Binding-site contacts:
Ligand atom PA contacts residue THR1063 of chain 1.A at 3.4 Å.
Ligand atom N1 contacts residue ILE1030 of chain 1.A at 3.0 Å (h-bond).
Ligand atom PB contacts residue THR1063 of chain 1.A at 3.8 Å.
Ligand atom N6 contacts residue ILE1208 of chain 1.A at 3.1 Å.
Ligand atom O3' contacts residue ARG1258 of chain 1.A at 3.3 Å.
Ligand atom O2A contacts residue GLY1061 of chain 1.A at 2.7 Å (h-bond).
Ligand atom N3B contacts residue PRO1058 of chain 1.A at 3.5 Å.
Ligand atom O2B contacts residue LYS1062 of chain 1.A at 3.1 Å (salt-bridge).
Ligand atom O1A contacts residue MET1064 of chain 1.A at 3.1 Å.
Ligand atom N3B contacts residue LYS1062 of chain 1.A at 3.3 Å (salt-bridge).
Ligand atom O5' contacts residue ARG1258 of chain 1.A at 3.8 Å.
Ligand atom O1G contacts residue ALA1545 of chain 1.A at 3.7 Å.
Ligand atom O3' contacts residue THR1261 of chain 1.A at 2.8 Å (h-bond).
Ligand atom O2' contacts residue THR1261 of chain 1.A at 2.6 Å (h-bond).
Ligand atom O2G contacts residue PRO1544 of chain 1.A at 3.4 Å.
Ligand atom O3' contacts residue ARG1549 of chain 1.A at 3.2 Å (salt-bridge).
Ligand atom PB contacts residue ARG1258 of chain 1.A at 3.7 Å.
Ligand atom O2A contacts residue LYS1062 of chain 1.A at 3.0 Å (salt-bridge).
Ligand atom O1B contacts residue THR1063 of chain 1.A at 3.1 Å.
Ligand atom C3' contacts residue THR1261 of chain 1.A at 3.7 Å.
Ligand atom N3B contacts residue GLY1059 of chain 1.A at 3.4 Å (h-bond).
Ligand atom PG contacts residue PRO1058 of chain 1.A at 3.8 Å.
Ligand atom O2G contacts residue PRO1058 of chain 1.A at 3.3 Å.
Ligand atom C6 contacts residue ILE1208 of chain 1.A at 3.7 Å (hydrophobic).
Ligand atom N3B contacts residue ARG1258 of chain 1.A at 3.8 Å.
Ligand atom O2B contacts residue THR1063 of chain 1.A at 3.0 Å (h-bond).
Ligand atom C2 contacts residue ILE1030 of chain 1.A at 3.8 Å (hydrophobic).
Ligand atom O3A contacts residue ARG1258 of chain 1.A at 2.8 Å (salt-bridge).
Ligand atom O1G contacts residue ARG1258 of chain 1.A at 2.7 Å (salt-bridge).
Ligand atom N6 contacts residue ILE1030 of chain 1.A at 2.9 Å (h-bond).
Ligand atom C5' contacts residue MET1064 of chain 1.A at 3.3 Å (hydrophobic).
Ligand atom O5' contacts residue GLY1059 of chain 1.A at 3.6 Å.
Ligand atom O3G contacts residue GLU1126 of chain 1.A at 2.7 Å (salt-bridge).
Ligand atom O3A contacts residue THR1063 of chain 1.A at 3.5 Å (h-bond).
Ligand atom O2G contacts residue ASN1174 of chain 1.A at 2.5 Å (h-bond).
Ligand atom C2' contacts residue THR1261 of chain 1.A at 3.5 Å.
Ligand atom N1 contacts residue VAL1029 of chain 1.A at 3.8 Å.
Ligand atom O1A contacts residue THR1063 of chain 1.A at 2.5 Å (h-bond).
Ligand atom N7 contacts residue ILE1208 of chain 1.A at 3.6 Å.
Ligand atom C1' contacts residue THR1261 of chain 1.A at 3.6 Å.

The small molecule below binds the protein below.
Small molecule (SMILES): Nc1ncnc2c1ncn2[C@@H]1O[C@H](CO[P](=O)(O)O[P](=O)(O)NP(=O)(O)O)[C@@H](O)[C@H]1O

Sequence of chain 1.A:
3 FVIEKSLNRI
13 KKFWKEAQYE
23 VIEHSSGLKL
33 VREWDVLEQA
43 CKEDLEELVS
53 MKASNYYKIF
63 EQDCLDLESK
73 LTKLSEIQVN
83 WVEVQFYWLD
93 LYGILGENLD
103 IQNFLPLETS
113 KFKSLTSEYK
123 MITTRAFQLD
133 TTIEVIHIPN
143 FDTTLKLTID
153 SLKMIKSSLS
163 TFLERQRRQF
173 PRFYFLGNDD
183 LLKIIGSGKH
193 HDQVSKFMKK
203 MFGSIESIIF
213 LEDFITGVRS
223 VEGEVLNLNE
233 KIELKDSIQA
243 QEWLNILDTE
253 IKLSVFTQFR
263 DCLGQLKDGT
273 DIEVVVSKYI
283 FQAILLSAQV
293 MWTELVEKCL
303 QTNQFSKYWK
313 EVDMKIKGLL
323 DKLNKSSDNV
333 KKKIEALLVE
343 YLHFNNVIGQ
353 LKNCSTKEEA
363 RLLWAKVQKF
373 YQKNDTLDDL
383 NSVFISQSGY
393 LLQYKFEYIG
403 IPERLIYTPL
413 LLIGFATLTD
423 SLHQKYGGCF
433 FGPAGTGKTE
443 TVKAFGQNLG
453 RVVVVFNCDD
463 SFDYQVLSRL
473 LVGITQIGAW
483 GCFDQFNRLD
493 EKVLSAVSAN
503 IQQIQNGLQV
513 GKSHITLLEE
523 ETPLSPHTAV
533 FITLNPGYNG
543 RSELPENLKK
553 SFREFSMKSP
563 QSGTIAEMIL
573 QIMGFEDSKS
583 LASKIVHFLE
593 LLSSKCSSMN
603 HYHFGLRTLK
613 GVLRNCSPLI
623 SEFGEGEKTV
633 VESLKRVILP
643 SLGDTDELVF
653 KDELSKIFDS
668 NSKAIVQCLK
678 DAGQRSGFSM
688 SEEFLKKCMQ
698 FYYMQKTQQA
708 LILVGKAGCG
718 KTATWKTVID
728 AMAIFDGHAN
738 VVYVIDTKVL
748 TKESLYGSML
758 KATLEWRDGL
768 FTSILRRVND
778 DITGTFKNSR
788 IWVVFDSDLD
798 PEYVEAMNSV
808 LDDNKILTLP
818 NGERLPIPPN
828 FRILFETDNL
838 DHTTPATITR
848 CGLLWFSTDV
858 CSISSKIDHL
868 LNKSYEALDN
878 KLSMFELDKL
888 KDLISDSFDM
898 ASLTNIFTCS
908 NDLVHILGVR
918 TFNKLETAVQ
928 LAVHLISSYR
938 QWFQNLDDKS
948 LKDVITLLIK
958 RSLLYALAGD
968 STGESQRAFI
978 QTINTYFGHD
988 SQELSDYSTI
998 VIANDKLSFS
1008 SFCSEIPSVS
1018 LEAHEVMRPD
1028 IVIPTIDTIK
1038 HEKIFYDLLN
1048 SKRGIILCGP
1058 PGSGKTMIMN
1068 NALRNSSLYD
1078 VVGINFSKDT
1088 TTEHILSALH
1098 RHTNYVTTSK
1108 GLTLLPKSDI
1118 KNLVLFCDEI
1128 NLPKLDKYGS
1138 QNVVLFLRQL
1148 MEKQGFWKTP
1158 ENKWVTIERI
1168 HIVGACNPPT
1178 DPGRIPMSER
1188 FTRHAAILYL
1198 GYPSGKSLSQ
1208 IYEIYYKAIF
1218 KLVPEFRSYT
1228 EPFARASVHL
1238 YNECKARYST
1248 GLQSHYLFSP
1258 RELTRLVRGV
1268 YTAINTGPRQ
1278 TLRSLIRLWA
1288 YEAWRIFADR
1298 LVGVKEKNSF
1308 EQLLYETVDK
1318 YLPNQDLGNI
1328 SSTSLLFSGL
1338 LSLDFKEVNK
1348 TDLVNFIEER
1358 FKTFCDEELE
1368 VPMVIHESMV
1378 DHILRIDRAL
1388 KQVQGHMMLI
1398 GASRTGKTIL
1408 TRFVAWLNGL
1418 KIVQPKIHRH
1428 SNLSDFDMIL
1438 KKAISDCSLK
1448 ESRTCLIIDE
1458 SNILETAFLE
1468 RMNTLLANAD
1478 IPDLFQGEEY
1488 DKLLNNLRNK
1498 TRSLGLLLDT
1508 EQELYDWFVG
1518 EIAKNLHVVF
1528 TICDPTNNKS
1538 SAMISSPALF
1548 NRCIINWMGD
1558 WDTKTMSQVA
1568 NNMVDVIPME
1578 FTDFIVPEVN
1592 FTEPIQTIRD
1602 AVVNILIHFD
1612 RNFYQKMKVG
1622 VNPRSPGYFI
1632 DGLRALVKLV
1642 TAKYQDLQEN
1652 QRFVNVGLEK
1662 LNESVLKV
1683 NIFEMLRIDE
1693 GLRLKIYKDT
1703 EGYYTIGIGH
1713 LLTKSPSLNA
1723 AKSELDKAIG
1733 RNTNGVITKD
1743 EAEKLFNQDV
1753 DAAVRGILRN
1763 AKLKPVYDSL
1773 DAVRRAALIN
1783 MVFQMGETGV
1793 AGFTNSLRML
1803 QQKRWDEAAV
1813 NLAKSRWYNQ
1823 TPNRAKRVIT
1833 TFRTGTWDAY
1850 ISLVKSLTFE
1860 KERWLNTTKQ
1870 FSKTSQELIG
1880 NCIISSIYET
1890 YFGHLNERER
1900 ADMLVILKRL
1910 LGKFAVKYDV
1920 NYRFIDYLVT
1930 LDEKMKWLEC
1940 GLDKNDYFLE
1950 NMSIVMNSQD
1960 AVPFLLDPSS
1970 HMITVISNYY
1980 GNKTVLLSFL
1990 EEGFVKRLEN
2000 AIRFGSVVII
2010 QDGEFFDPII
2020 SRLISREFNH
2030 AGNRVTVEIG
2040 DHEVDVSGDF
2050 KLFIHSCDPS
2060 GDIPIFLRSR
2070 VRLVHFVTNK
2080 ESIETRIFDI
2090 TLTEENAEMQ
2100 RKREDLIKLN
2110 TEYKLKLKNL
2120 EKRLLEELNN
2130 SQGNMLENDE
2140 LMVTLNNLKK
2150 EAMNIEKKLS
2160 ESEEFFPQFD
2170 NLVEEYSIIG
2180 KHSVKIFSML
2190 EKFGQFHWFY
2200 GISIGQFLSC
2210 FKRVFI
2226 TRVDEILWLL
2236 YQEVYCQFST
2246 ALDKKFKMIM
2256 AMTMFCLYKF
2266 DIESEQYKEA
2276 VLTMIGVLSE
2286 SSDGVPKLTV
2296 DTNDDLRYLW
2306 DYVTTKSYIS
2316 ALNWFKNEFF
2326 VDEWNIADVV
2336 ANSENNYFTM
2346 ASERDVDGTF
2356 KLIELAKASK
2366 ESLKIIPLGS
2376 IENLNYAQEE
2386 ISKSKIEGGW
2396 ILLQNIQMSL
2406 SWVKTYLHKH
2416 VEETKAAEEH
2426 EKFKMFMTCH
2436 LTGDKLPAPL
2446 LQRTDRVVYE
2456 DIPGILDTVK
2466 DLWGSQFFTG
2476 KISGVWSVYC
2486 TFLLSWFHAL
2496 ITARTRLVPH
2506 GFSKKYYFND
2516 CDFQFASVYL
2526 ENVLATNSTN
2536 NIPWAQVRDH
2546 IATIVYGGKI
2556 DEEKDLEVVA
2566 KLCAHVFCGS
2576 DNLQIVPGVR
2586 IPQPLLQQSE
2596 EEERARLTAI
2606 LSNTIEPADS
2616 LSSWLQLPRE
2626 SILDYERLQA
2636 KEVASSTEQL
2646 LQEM